Binding-site contacts:
Ligand atom O2' contacts residue TRP54 of chain 1.D at 3.8 Å.
Ligand atom C5 contacts residue B121 of chain 1.L at 3.2 Å.
Ligand atom N1 contacts residue ASP124 of chain 1.C at 4.0 Å.
Ligand atom N3 contacts residue HIS65 of chain 1.D at 3.4 Å.
Ligand atom C4 contacts residue B121 of chain 1.L at 3.7 Å.
Ligand atom N3 contacts residue VAL61 of chain 1.D at 3.3 Å.
Ligand atom C2' contacts residue TRP54 of chain 1.D at 3.7 Å (hydrophobic).
Ligand atom C6 contacts residue B121 of chain 1.L at 3.7 Å.
Ligand atom C3' contacts residue TRP54 of chain 1.D at 3.3 Å (hydrophobic).
Ligand atom C1' contacts residue B121 of chain 1.L at 3.7 Å.
Ligand atom N9 contacts residue B121 of chain 1.L at 3.8 Å.
Ligand atom C3' contacts residue GLU64 of chain 1.D at 4.0 Å.
Ligand atom O2' contacts residue GLU64 of chain 1.D at 2.6 Å (salt-bridge).
Ligand atom C2 contacts residue VAL61 of chain 1.D at 3.9 Å (hydrophobic).
Ligand atom C2' contacts residue VAL61 of chain 1.D at 3.9 Å (hydrophobic).
Ligand atom C8 contacts residue B121 of chain 1.L at 3.4 Å.
Ligand atom C2 contacts residue PRO126 of chain 1.C at 4.0 Å (hydrophobic).
Ligand atom C1' contacts residue GLU64 of chain 1.D at 3.5 Å.
Ligand atom N6 contacts residue PRO126 of chain 1.C at 3.8 Å.
Ligand atom C2' contacts residue GLU64 of chain 1.D at 3.5 Å.
Ligand atom C2 contacts residue HIS65 of chain 1.D at 3.8 Å.
Ligand atom N1 contacts residue PRO126 of chain 1.C at 3.6 Å.
Ligand atom C1' contacts residue VAL61 of chain 1.D at 4.0 Å (hydrophobic).
Ligand atom N3 contacts residue B121 of chain 1.L at 3.8 Å.
Ligand atom C4 contacts residue VAL61 of chain 1.D at 3.5 Å (hydrophobic).
Ligand atom O2' contacts residue VAL61 of chain 1.D at 3.3 Å.
Ligand atom N7 contacts residue VAL61 of chain 1.D at 4.1 Å.
Ligand atom C8 contacts residue VAL61 of chain 1.D at 3.9 Å (hydrophobic).
Ligand atom O3' contacts residue TRP54 of chain 1.D at 3.4 Å.
Ligand atom O4' contacts residue B121 of chain 1.L at 3.0 Å.
Ligand atom N9 contacts residue VAL61 of chain 1.D at 3.9 Å.
Ligand atom C8 contacts residue TRP54 of chain 1.D at 3.6 Å (hydrophobic).
Ligand atom C4' contacts residue GLU64 of chain 1.D at 4.0 Å.
Ligand atom C4' contacts residue B121 of chain 1.L at 3.1 Å.
Ligand atom N7 contacts residue B121 of chain 1.L at 3.2 Å (h-bond).
Ligand atom O3' contacts residue GLU64 of chain 1.D at 3.2 Å.
Ligand atom C5' contacts residue HIS100 of chain 1.D at 4.0 Å.
Ligand atom C6 contacts residue PRO126 of chain 1.C at 3.7 Å (hydrophobic).
Ligand atom C2 contacts residue ASP124 of chain 1.C at 3.5 Å.
Ligand atom C5' contacts residue B121 of chain 1.L at 2.0 Å.

Sequence of chain 1.C:
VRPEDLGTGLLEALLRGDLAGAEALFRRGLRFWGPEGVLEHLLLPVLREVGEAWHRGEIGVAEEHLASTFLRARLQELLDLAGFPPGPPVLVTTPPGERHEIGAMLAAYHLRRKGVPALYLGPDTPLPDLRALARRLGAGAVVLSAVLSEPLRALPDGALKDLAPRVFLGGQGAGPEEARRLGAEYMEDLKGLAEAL

A small-molecule ligand and the protein it binds are described below.
Small molecule (SMILES): C[C@H]1O[C@@H](n2cnc3c(N)ncnc32)[C@H](O)[C@@H]1O

Sequence of chain 1.D:
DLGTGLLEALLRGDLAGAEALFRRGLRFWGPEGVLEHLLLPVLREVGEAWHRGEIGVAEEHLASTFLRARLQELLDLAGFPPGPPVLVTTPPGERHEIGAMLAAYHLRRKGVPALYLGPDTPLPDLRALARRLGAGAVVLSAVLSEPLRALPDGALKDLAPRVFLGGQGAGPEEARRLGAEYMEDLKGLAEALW